Sequence of chain 1.C:
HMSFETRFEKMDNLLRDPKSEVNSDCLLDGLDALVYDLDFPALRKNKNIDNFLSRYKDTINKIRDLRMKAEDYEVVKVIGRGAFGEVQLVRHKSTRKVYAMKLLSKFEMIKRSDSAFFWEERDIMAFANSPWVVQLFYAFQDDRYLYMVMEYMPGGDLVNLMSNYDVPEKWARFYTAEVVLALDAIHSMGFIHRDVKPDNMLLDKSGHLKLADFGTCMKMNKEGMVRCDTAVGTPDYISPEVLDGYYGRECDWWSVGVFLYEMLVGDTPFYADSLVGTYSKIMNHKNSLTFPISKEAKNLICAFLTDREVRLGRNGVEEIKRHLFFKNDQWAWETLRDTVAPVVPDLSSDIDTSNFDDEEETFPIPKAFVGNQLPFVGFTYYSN

Binding-site contacts:
Ligand atom C19 contacts residue VAL90 of chain 1.C at 3.8 Å (hydrophobic).
Ligand atom C2 contacts residue LEU205 of chain 1.C at 3.5 Å (hydrophobic).
Ligand atom O17 contacts residue PHE87 of chain 1.C at 2.8 Å (h-bond).
Ligand atom C12 contacts residue LYS105 of chain 1.C at 3.8 Å.
Ligand atom C3 contacts residue MET153 of chain 1.C at 3.6 Å (hydrophobic).
Ligand atom C13 contacts residue GLY85 of chain 1.C at 3.8 Å.
Ligand atom C6 contacts residue VAL90 of chain 1.C at 3.7 Å (hydrophobic).
Ligand atom C5 contacts residue VAL90 of chain 1.C at 3.8 Å (hydrophobic).
Ligand atom C27 contacts residue ASP117 of chain 1.C at 3.7 Å.
Ligand atom C28 contacts residue GLY218 of chain 1.C at 3.4 Å.
Ligand atom O22 contacts residue ASP216 of chain 1.C at 3.5 Å.
Ligand atom O20 contacts residue LEU205 of chain 1.C at 3.5 Å.
Ligand atom O17 contacts residue GLY88 of chain 1.C at 3.6 Å.
Ligand atom C13 contacts residue LYS105 of chain 1.C at 3.7 Å.
Ligand atom C16 contacts residue LEU107 of chain 1.C at 3.7 Å (hydrophobic).
Ligand atom C12 contacts residue GLU89 of chain 1.C at 3.8 Å.
Ligand atom O17 contacts residue ALA86 of chain 1.C at 3.4 Å (h-bond).
Ligand atom O17 contacts residue GLY85 of chain 1.C at 3.8 Å.
Ligand atom C27 contacts residue PHE120 of chain 1.C at 3.8 Å (hydrophobic).
Ligand atom O17 contacts residue LEU107 of chain 1.C at 3.6 Å.
Ligand atom C19 contacts residue PHE368 of chain 1.C at 3.7 Å (hydrophobic).
Ligand atom C1 contacts residue VAL90 of chain 1.C at 3.7 Å (hydrophobic).
Ligand atom C28 contacts residue PHE120 of chain 1.C at 3.7 Å (hydrophobic).
Ligand atom C25 contacts residue ASP117 of chain 1.C at 3.1 Å.
Ligand atom C23 contacts residue PHE120 of chain 1.C at 3.6 Å (hydrophobic).
Ligand atom C21 contacts residue GLU154 of chain 1.C at 3.3 Å.
Ligand atom O22 contacts residue LYS105 of chain 1.C at 3.2 Å (salt-bridge).
Ligand atom C19 contacts residue ILE82 of chain 1.C at 3.5 Å (hydrophobic).
Ligand atom N26 contacts residue ASP117 of chain 1.C at 3.0 Å (salt-bridge).
Ligand atom C11 contacts residue VAL90 of chain 1.C at 3.4 Å (hydrophobic).
Ligand atom N32 contacts residue PHE120 of chain 1.C at 3.5 Å.
Ligand atom C9 contacts residue ASP216 of chain 1.C at 3.6 Å.
Ligand atom C14 contacts residue LYS105 of chain 1.C at 3.7 Å.
Ligand atom C1 contacts residue LEU205 of chain 1.C at 3.7 Å (hydrophobic).
Ligand atom C14 contacts residue GLY85 of chain 1.C at 3.7 Å.
Ligand atom C25 contacts residue PHE87 of chain 1.C at 3.6 Å (hydrophobic).
Ligand atom S31 contacts residue PHE87 of chain 1.C at 3.5 Å.
Ligand atom C24 contacts residue PHE120 of chain 1.C at 3.8 Å (hydrophobic).
Ligand atom S31 contacts residue PHE120 of chain 1.C at 3.7 Å.
Ligand atom C30 contacts residue PHE120 of chain 1.C at 3.7 Å (hydrophobic).

This protein binds this small molecule.
Small molecule (SMILES): COc1ccc(C(=O)NCc2cccc(C(=O)Nc3nc4c(s3)CN(C)CC4)c2)cc1OC